This small molecule binds to this protein.
Small molecule (SMILES): CC(=O)N[C@@H]1[C@@H](O)[C@H](O)[C@@H](CO)O[C@H]1O

Sequence of chain 1.D:
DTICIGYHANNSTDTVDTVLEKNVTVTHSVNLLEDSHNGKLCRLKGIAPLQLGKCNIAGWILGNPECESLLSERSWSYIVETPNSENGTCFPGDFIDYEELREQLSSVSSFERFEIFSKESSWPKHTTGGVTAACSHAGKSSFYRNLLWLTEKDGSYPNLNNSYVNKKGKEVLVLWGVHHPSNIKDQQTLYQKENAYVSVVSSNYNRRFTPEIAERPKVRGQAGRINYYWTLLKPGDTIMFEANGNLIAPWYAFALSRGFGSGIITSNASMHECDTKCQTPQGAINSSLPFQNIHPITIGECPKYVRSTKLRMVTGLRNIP

Binding-site contacts:
Ligand atom C1 contacts residue ASN11 of chain 1.D at 1.4 Å.
Ligand atom C7 contacts residue ASN11 of chain 1.D at 3.3 Å.
Ligand atom C3 contacts residue ASN11 of chain 1.D at 3.8 Å.
Ligand atom C4 contacts residue ASN11 of chain 1.D at 4.2 Å.
Ligand atom N2 contacts residue ASN11 of chain 1.D at 2.9 Å (h-bond).
Ligand atom C8 contacts residue ASN11 of chain 1.D at 4.5 Å.
Ligand atom C2 contacts residue ASN11 of chain 1.D at 2.5 Å.
Ligand atom C5 contacts residue ASN11 of chain 1.D at 3.6 Å.
Ligand atom O5 contacts residue ASN11 of chain 1.D at 2.3 Å (h-bond).
Ligand atom O7 contacts residue ASN11 of chain 1.D at 3.2 Å (h-bond).